Binding-site contacts:
Ligand atom N3 contacts residue GLY307 of chain 1.A at 3.3 Å (h-bond).
Ligand atom O2P contacts residue ALA313 of chain 1.A at 3.8 Å.
Ligand atom P contacts residue ALA314 of chain 1.A at 3.7 Å.
Ligand atom O2P contacts residue SER288 of chain 1.A at 2.8 Å (h-bond).
Ligand atom N1 contacts residue GLY307 of chain 1.A at 3.7 Å.
Ligand atom O2P contacts residue ARG290 of chain 1.A at 2.7 Å (salt-bridge).
Ligand atom C6 contacts residue GLY306 of chain 1.A at 3.8 Å.
Ligand atom N7 contacts residue ALA314 of chain 1.A at 3.9 Å.
Ligand atom O2'1 contacts residue ALA259 of chain 1.A at 3.6 Å.
Ligand atom O4' contacts residue ALA313 of chain 1.A at 3.5 Å.
Ligand atom C1' contacts residue GLY307 of chain 1.A at 3.3 Å.
Ligand atom C81 contacts residue VAL256 of chain 1.A at 3.7 Å (hydrophobic).
Ligand atom O5' contacts residue ALA314 of chain 1.A at 3.8 Å.
Ligand atom N11 contacts residue GLN260 of chain 1.A at 3.4 Å (h-bond).
Ligand atom C4 contacts residue GLY307 of chain 1.A at 3.5 Å.
Ligand atom O2'1 contacts residue PRO255 of chain 1.A at 3.4 Å (h-bond).
Ligand atom O4' contacts residue ALA314 of chain 1.A at 3.5 Å (h-bond).
Ligand atom N9 contacts residue GLY307 of chain 1.A at 3.5 Å (h-bond).
Ligand atom C5' contacts residue ASN312 of chain 1.A at 3.4 Å.
Ligand atom C2 contacts residue GLY307 of chain 1.A at 3.2 Å.
Ligand atom C5 contacts residue ALA314 of chain 1.A at 3.7 Å (hydrophobic).
Ligand atom P contacts residue ARG290 of chain 1.A at 3.7 Å.
Ligand atom P contacts residue SER288 of chain 1.A at 3.6 Å.
Ligand atom C21 contacts residue GLN260 of chain 1.A at 3.7 Å.
Ligand atom O3'1 contacts residue ARG290 of chain 1.A at 3.6 Å (salt-bridge).
Ligand atom N1 contacts residue GLY306 of chain 1.A at 3.5 Å.
Ligand atom O1P contacts residue SER288 of chain 1.A at 3.7 Å.
Ligand atom C2 contacts residue GLY306 of chain 1.A at 3.5 Å.
Ligand atom N7 contacts residue GLN316 of chain 1.A at 3.2 Å (h-bond).
Ligand atom C6 contacts residue GLN316 of chain 1.A at 3.7 Å.
Ligand atom O2P contacts residue ALA314 of chain 1.A at 3.6 Å.
Ligand atom O1P contacts residue ALA314 of chain 1.A at 3.4 Å.
Ligand atom C51 contacts residue VAL256 of chain 1.A at 3.6 Å (hydrophobic).
Ligand atom C8 contacts residue ALA314 of chain 1.A at 3.6 Å (hydrophobic).
Ligand atom C61 contacts residue VAL256 of chain 1.A at 3.7 Å (hydrophobic).
Ligand atom N71 contacts residue VAL256 of chain 1.A at 3.7 Å.
Ligand atom O4' contacts residue GLY307 of chain 1.A at 3.4 Å (h-bond).
Ligand atom N6 contacts residue GLN316 of chain 1.A at 2.6 Å (h-bond).
Ligand atom O3'1 contacts residue ALA259 of chain 1.A at 3.7 Å.
Ligand atom C1'1 contacts residue ALA259 of chain 1.A at 3.7 Å (hydrophobic).

Sequence of chain 1.A:
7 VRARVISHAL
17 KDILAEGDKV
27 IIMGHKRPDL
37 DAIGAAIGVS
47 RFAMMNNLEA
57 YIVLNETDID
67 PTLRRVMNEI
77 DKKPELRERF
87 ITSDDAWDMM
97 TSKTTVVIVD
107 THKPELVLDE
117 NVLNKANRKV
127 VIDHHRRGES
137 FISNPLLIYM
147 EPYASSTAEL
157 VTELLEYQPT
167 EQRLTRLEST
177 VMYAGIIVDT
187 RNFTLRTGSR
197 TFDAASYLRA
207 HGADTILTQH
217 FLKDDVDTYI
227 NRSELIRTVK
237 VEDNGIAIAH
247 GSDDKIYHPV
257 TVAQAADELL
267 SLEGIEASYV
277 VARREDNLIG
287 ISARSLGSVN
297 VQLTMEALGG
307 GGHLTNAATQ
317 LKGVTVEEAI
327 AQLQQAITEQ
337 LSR

The protein below binds the small molecule below.
Small molecule (SMILES): Nc1ncnc2c1ncn2[C@@H]1O[C@@H]2CO[P](=O)(O)O[C@H]3[C@@H](O)[C@H](n4cnc5c(N)ncnc54)O[C@@H]3CO[P](=O)(O)O[C@H]2[C@H]1O